Sequence of chain 1.B:
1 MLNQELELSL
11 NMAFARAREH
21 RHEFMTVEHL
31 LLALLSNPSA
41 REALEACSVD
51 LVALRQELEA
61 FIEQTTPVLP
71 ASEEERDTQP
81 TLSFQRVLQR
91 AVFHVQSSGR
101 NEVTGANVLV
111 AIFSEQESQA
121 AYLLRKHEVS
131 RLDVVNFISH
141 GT

Binding-site contacts:
Ligand atom C2 contacts residue GLU5 of chain 1.B at 3.6 Å.
Ligand atom O2 contacts residue ASN3 of chain 1.B at 4.3 Å.
Ligand atom O5 contacts residue ASN3 of chain 1.B at 2.8 Å (h-bond).
Ligand atom O5 contacts residue GLU5 of chain 1.B at 4.4 Å.
Ligand atom C2 contacts residue GLN4 of chain 1.B at 3.9 Å.
Ligand atom O1 contacts residue GLN4 of chain 1.B at 3.4 Å.
Ligand atom Y1 contacts residue ASN3 of chain 1.B at 2.4 Å.
Ligand atom O2 contacts residue GLN4 of chain 1.B at 4.3 Å.
Ligand atom C8 contacts residue GLU102 of chain 1.B at 4.0 Å.
Ligand atom O1 contacts residue ASN3 of chain 1.B at 2.8 Å (h-bond).
Ligand atom C8 contacts residue ASN3 of chain 1.B at 4.2 Å.
Ligand atom O1 contacts residue GLU5 of chain 1.B at 3.0 Å (salt-bridge).
Ligand atom O4 contacts residue GLU102 of chain 1.B at 2.7 Å (salt-bridge).
Ligand atom O5 contacts residue GLU102 of chain 1.B at 3.0 Å (salt-bridge).
Ligand atom O3 contacts residue GLN4 of chain 1.B at 4.4 Å.
Ligand atom C2 contacts residue ASN3 of chain 1.B at 4.1 Å.
Ligand atom C6 contacts residue GLU102 of chain 1.B at 3.8 Å.
Ligand atom Y1 contacts residue GLU102 of chain 1.B at 2.5 Å.

The protein below binds the small molecule below.
Small molecule (SMILES): OCC12CO->[Y]34(<-OCCN->31CCO->4)<-OC2